Binding-site contacts:
Ligand atom C1 contacts residue ASN282 of chain 1.C at 1.4 Å.
Ligand atom C8 contacts residue GLU281 of chain 1.C at 4.3 Å.
Ligand atom O6 contacts residue LYS558 of chain 1.B at 3.3 Å.
Ligand atom C8 contacts residue ASN280 of chain 1.C at 4.1 Å.
Ligand atom C5 contacts residue ASN282 of chain 1.C at 3.6 Å.
Ligand atom N2 contacts residue ASN282 of chain 1.C at 3.0 Å (h-bond).
Ligand atom O7 contacts residue ASN280 of chain 1.C at 3.1 Å (h-bond).
Ligand atom C7 contacts residue ASN282 of chain 1.C at 3.3 Å.
Ligand atom C3 contacts residue ASN282 of chain 1.C at 3.7 Å.
Ligand atom C7 contacts residue ASN280 of chain 1.C at 3.9 Å.
Ligand atom O5 contacts residue ASN282 of chain 1.C at 2.3 Å (h-bond).
Ligand atom C2 contacts residue ASN282 of chain 1.C at 2.4 Å.
Ligand atom C6 contacts residue LYS558 of chain 1.B at 3.9 Å.
Ligand atom O7 contacts residue ASN282 of chain 1.C at 3.2 Å (h-bond).
Ligand atom C4 contacts residue ASN282 of chain 1.C at 4.1 Å.

Sequence of chain 1.C:
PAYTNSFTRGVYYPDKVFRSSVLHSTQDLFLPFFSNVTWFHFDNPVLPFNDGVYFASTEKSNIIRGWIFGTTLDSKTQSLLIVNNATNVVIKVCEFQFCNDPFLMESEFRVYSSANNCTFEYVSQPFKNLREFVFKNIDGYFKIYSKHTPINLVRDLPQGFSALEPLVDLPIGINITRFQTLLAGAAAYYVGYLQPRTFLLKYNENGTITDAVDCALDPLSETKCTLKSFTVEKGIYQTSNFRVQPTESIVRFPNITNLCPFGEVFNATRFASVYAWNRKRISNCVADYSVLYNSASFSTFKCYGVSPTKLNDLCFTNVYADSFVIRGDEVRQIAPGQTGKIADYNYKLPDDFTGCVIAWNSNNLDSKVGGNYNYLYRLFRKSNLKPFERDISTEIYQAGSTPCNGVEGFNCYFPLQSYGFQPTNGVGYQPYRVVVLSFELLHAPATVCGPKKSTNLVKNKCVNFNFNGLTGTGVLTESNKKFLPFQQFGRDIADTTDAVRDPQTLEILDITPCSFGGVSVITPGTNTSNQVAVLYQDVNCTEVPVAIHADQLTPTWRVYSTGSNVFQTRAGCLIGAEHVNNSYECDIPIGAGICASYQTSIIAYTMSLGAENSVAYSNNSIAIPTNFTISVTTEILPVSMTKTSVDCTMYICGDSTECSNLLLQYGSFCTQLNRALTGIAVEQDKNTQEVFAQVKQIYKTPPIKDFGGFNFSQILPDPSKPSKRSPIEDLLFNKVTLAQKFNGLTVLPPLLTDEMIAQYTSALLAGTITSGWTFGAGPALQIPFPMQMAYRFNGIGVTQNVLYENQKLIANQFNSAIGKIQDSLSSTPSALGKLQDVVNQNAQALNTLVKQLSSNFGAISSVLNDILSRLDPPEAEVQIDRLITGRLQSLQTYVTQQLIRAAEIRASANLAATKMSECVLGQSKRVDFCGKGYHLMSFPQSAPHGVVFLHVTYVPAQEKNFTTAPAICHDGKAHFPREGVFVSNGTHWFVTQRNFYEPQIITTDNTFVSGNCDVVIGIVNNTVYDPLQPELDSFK

This small molecule binds to this protein.
Small molecule (SMILES): CC(=O)N[C@H]1[C@H](O[C@H]2[C@H](O)[C@@H](NC(C)=O)CO[C@@]2(CO)O[C@H]2[C@H](O)[C@@H](NC(C)=O)CO[C@@H]2CO)O[C@H](CO)[C@@H](O)[C@@H]1O

Sequence of chain 1.B:
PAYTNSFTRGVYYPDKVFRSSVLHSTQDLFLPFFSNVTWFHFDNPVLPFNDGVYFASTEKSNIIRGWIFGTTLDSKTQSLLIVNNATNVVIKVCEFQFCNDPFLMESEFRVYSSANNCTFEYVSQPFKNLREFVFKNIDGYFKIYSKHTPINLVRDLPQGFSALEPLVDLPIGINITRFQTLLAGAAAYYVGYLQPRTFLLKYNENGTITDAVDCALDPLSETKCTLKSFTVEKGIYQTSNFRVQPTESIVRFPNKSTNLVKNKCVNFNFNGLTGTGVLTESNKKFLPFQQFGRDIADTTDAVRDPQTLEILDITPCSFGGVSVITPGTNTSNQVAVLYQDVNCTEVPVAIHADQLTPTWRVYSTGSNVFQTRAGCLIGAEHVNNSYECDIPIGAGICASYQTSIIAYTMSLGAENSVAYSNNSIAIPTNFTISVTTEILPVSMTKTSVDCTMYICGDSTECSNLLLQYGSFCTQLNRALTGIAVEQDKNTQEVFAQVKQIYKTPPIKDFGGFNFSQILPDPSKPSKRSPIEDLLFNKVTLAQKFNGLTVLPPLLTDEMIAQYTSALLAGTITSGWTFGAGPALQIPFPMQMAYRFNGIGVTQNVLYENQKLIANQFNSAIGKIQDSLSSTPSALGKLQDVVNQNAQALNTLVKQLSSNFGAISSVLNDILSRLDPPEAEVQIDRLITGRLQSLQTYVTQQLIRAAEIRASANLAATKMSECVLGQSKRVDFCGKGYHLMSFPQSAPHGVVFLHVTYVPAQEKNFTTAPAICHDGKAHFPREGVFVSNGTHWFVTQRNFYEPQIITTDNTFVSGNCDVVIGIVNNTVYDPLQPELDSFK